Binding-site contacts:
Ligand atom O3 contacts residue ASN361 of chain 1.D at 2.8 Å (h-bond).
Ligand atom C3 contacts residue ASN361 of chain 1.D at 3.5 Å.
Ligand atom N2 contacts residue ASN361 of chain 1.D at 3.4 Å (h-bond).
Ligand atom C1 contacts residue ASN361 of chain 1.D at 1.4 Å.
Ligand atom C2 contacts residue LEU342 of chain 1.D at 4.5 Å (hydrophobic).
Ligand atom O5 contacts residue LEU342 of chain 1.D at 3.3 Å (h-bond).
Ligand atom C6 contacts residue LEU342 of chain 1.D at 3.7 Å (hydrophobic).
Ligand atom C4 contacts residue LYS340 of chain 1.D at 4.2 Å.
Ligand atom C5 contacts residue LEU342 of chain 1.D at 3.9 Å (hydrophobic).
Ligand atom C1 contacts residue LEU342 of chain 1.D at 4.2 Å (hydrophobic).
Ligand atom C4 contacts residue LEU342 of chain 1.D at 4.0 Å (hydrophobic).
Ligand atom O3 contacts residue ILE341 of chain 1.D at 3.6 Å (h-bond).
Ligand atom C5 contacts residue ASN361 of chain 1.D at 3.6 Å.
Ligand atom O4 contacts residue LYS340 of chain 1.D at 3.6 Å (salt-bridge).
Ligand atom O5 contacts residue ASN361 of chain 1.D at 2.4 Å (h-bond).
Ligand atom O6 contacts residue LEU342 of chain 1.D at 3.9 Å.
Ligand atom C3 contacts residue LEU342 of chain 1.D at 3.8 Å (hydrophobic).
Ligand atom O3 contacts residue LEU342 of chain 1.D at 2.6 Å (h-bond).
Ligand atom C2 contacts residue ASN361 of chain 1.D at 2.5 Å.
Ligand atom C7 contacts residue ASN361 of chain 1.D at 4.4 Å.
Ligand atom C4 contacts residue ASN361 of chain 1.D at 4.2 Å.

Sequence of chain 1.D:
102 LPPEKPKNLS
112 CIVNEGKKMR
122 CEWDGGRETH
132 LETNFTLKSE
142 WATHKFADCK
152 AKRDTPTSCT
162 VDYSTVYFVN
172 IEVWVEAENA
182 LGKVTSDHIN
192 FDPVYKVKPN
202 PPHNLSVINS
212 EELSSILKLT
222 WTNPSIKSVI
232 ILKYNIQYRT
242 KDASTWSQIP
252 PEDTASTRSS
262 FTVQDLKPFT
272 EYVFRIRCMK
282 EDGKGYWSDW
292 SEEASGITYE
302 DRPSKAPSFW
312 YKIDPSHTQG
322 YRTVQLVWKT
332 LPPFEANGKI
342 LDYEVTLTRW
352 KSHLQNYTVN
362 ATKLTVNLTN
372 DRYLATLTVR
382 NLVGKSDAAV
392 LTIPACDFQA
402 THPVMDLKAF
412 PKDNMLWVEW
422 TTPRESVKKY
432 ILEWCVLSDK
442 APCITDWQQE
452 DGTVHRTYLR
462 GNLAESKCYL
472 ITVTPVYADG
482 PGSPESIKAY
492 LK

The protein below binds the small molecule below.
Small molecule (SMILES): CC(=O)N[C@@H]1[C@@H](O)[C@H](O)[C@@H](CO)O[C@H]1O